Binding-site contacts:
Ligand atom C2' contacts residue DA1 of chain 1.PE at 3.1 Å.
Ligand atom C4' contacts residue DA1 of chain 1.PE at 3.9 Å.
Ligand atom C5' contacts residue DA1 of chain 1.PE at 4.4 Å.
Ligand atom O3' contacts residue DA1 of chain 1.PE at 1.6 Å.
Ligand atom O3' contacts residue PRO205 of chain 1.QA at 4.2 Å.
Ligand atom C3' contacts residue DA1 of chain 1.PE at 2.6 Å.
Ligand atom C5' contacts residue PRO205 of chain 1.QA at 4.5 Å (hydrophobic).
Ligand atom O5' contacts residue DA1 of chain 1.PE at 4.3 Å.

Sequence of chain 1.QA:
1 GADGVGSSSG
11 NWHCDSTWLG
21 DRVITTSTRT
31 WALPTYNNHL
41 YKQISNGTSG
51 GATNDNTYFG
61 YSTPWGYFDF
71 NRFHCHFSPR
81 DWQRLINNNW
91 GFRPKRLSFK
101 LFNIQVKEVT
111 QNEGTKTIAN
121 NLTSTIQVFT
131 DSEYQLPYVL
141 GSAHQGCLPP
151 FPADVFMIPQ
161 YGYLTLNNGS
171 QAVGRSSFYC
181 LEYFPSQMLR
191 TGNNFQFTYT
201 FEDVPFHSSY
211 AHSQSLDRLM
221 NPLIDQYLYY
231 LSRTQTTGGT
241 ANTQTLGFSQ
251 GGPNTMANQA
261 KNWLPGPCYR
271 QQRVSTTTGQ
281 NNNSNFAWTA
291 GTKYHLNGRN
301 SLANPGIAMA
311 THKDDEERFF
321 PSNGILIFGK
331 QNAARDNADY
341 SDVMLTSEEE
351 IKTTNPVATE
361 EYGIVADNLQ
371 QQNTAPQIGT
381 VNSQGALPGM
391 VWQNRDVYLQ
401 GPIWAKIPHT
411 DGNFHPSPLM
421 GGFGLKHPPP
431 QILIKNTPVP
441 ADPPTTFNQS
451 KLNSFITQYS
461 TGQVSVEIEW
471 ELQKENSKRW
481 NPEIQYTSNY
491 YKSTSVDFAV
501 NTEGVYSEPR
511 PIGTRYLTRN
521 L

This small molecule binds to this protein.
Small molecule (SMILES): Nc1ccn([C@H]2C[C@H](O)[C@@H](COP(=O)(O)O)O2)c(=O)n1